Binding-site contacts:
Ligand atom C21 contacts residue ILE123 of chain 59.A at 3.8 Å (hydrophobic).
Ligand atom O16 contacts residue ILE99 of chain 59.A at 3.6 Å.
Ligand atom O23 contacts residue LEU216 of chain 59.A at 3.7 Å.
Ligand atom N24 contacts residue PHE180 of chain 59.A at 3.6 Å.
Ligand atom C01 contacts residue THR207 of chain 59.A at 2.9 Å.
Ligand atom C05 contacts residue LEU101 of chain 59.A at 3.9 Å (hydrophobic).
Ligand atom C15 contacts residue ILE123 of chain 59.A at 3.6 Å (hydrophobic).
Ligand atom O26 contacts residue TYR145 of chain 59.A at 3.2 Å.
Ligand atom C18 contacts residue TYR145 of chain 59.A at 3.8 Å (hydrophobic).
Ligand atom C17 contacts residue LEU182 of chain 59.A at 3.7 Å (hydrophobic).
Ligand atom N07 contacts residue LEU101 of chain 59.A at 3.7 Å.
Ligand atom N06 contacts residue LEU101 of chain 59.A at 3.2 Å.
Ligand atom C12 contacts residue ILE99 of chain 59.A at 3.7 Å (hydrophobic).
Ligand atom C28 contacts residue TYR145 of chain 59.A at 3.3 Å (hydrophobic).
Ligand atom C18 contacts residue ILE99 of chain 59.A at 3.8 Å (hydrophobic).
Ligand atom C28 contacts residue TYR143 of chain 59.A at 3.4 Å (hydrophobic).
Ligand atom C15 contacts residue LEU182 of chain 59.A at 3.7 Å (hydrophobic).
Ligand atom C14 contacts residue HIS237 of chain 59.A at 3.5 Å.
Ligand atom N24 contacts residue LEU216 of chain 59.A at 3.5 Å.
Ligand atom C03 contacts residue ASN211 of chain 59.A at 3.1 Å.
Ligand atom O26 contacts residue PHE180 of chain 59.A at 3.7 Å.
Ligand atom N08 contacts residue LEU101 of chain 59.A at 3.8 Å.
Ligand atom C04 contacts residue ASN211 of chain 59.A at 3.4 Å.
Ligand atom C22 contacts residue ILE123 of chain 59.A at 3.6 Å (hydrophobic).
Ligand atom C18 contacts residue LEU182 of chain 59.A at 3.2 Å (hydrophobic).
Ligand atom C22 contacts residue ILE99 of chain 59.A at 3.9 Å (hydrophobic).
Ligand atom C09 contacts residue TYR191 of chain 59.A at 3.6 Å (hydrophobic).
Ligand atom C14 contacts residue SER121 of chain 59.A at 3.5 Å.
Ligand atom C10 contacts residue TYR191 of chain 59.A at 3.7 Å (hydrophobic).
Ligand atom C09 contacts residue LEU101 of chain 59.A at 3.8 Å (hydrophobic).
Ligand atom C27 contacts residue PHE180 of chain 59.A at 3.2 Å (hydrophobic).
Ligand atom C04 contacts residue MET213 of chain 59.A at 3.9 Å (hydrophobic).
Ligand atom C28 contacts residue ALA167 of chain 59.A at 3.1 Å (hydrophobic).
Ligand atom C17 contacts residue ILE99 of chain 59.A at 3.8 Å (hydrophobic).
Ligand atom C13 contacts residue MET213 of chain 59.A at 3.4 Å (hydrophobic).
Ligand atom C28 contacts residue MET144 of chain 59.A at 3.8 Å (hydrophobic).
Ligand atom C19 contacts residue TYR145 of chain 59.A at 3.2 Å (hydrophobic).
Ligand atom C25 contacts residue PHE180 of chain 59.A at 3.5 Å (hydrophobic).
Ligand atom C19 contacts residue LEU182 of chain 59.A at 3.6 Å (hydrophobic).
Ligand atom C01 contacts residue TYR192 of chain 59.A at 2.9 Å (hydrophobic).

The protein below binds the small molecule below.
Small molecule (SMILES): CCOc1noc2cc(OCCC3CCN(c4ccc(C)nn4)CC3)ccc12

Sequence of chain 59.A:
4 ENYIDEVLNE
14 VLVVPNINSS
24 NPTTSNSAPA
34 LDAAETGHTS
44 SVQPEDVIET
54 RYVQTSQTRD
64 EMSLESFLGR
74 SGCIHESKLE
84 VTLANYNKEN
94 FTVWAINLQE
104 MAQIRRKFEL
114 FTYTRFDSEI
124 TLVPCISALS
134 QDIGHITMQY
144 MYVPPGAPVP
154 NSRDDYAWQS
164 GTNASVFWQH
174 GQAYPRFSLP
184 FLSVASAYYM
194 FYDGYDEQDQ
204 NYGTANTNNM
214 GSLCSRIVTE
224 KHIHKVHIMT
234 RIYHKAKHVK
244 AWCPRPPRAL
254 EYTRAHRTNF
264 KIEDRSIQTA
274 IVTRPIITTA